Sequence of chain 1.A:
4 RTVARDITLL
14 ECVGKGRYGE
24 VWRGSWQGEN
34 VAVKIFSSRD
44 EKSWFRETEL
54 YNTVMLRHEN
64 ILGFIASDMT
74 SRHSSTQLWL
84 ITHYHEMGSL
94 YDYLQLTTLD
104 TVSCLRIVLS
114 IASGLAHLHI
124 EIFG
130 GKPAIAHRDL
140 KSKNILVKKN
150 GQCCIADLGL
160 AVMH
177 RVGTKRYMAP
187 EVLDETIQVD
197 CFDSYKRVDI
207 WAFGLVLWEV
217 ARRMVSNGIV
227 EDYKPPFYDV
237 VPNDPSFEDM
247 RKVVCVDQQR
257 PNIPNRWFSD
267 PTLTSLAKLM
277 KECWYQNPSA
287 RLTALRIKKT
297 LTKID

Binding-site contacts:
Ligand atom C10 contacts residue LU81 of chain 1.J at 3.8 Å.
Ligand atom C01 contacts residue TRP29 of chain 1.A at 3.7 Å (hydrophobic).
Ligand atom N18 contacts residue LU81 of chain 1.J at 3.4 Å.
Ligand atom C32 contacts residue ALA69 of chain 1.A at 3.6 Å (hydrophobic).
Ligand atom N08 contacts residue ALA7 of chain 1.A at 4.0 Å.
Ligand atom C21 contacts residue EDO1 of chain 1.P at 3.6 Å.
Ligand atom C16 contacts residue EDO1 of chain 1.P at 3.9 Å.
Ligand atom C07 contacts residue VAL6 of chain 1.A at 3.6 Å (hydrophobic).
Ligand atom O31 contacts residue ARG8 of chain 1.A at 4.1 Å.
Ligand atom C05 contacts residue ALA7 of chain 1.A at 4.0 Å (hydrophobic).
Ligand atom C06 contacts residue VAL6 of chain 1.A at 3.7 Å (hydrophobic).
Ligand atom C22 contacts residue EDO1 of chain 1.P at 4.0 Å.
Ligand atom C09 contacts residue VAL6 of chain 1.A at 4.1 Å (hydrophobic).
Ligand atom C20 contacts residue EDO1 of chain 1.P at 3.9 Å.
Ligand atom C13 contacts residue LU81 of chain 1.J at 3.4 Å.
Ligand atom C05 contacts residue VAL6 of chain 1.A at 4.1 Å (hydrophobic).
Ligand atom C07 contacts residue ALA7 of chain 1.A at 3.4 Å (hydrophobic).
Ligand atom C24 contacts residue VAL6 of chain 1.A at 4.0 Å (hydrophobic).
Ligand atom N08 contacts residue VAL6 of chain 1.A at 3.8 Å.
Ligand atom C26 contacts residue VAL6 of chain 1.A at 3.6 Å (hydrophobic).
Ligand atom N08 contacts residue LU81 of chain 1.J at 4.0 Å.
Ligand atom C09 contacts residue LU81 of chain 1.J at 3.4 Å.
Ligand atom C22 contacts residue ARG4 of chain 1.A at 3.7 Å.
Ligand atom C16 contacts residue LU81 of chain 1.J at 4.1 Å.
Ligand atom C07 contacts residue TRP29 of chain 1.A at 3.9 Å (hydrophobic).
Ligand atom C04 contacts residue ALA7 of chain 1.A at 3.7 Å (hydrophobic).
Ligand atom O02 contacts residue TRP29 of chain 1.A at 4.1 Å.
Ligand atom C19 contacts residue LU81 of chain 1.J at 3.3 Å.
Ligand atom C26 contacts residue ARG8 of chain 1.A at 4.0 Å.
Ligand atom C27 contacts residue ARG8 of chain 1.A at 3.6 Å.
Ligand atom C30 contacts residue ARG8 of chain 1.A at 4.0 Å.
Ligand atom C12 contacts residue LU81 of chain 1.J at 3.5 Å.
Ligand atom C16 contacts residue ARG4 of chain 1.A at 3.7 Å.
Ligand atom C29 contacts residue ARG8 of chain 1.A at 3.5 Å.
Ligand atom C32 contacts residue ILE84 of chain 1.A at 4.0 Å (hydrophobic).
Ligand atom O28 contacts residue ARG8 of chain 1.A at 3.1 Å (salt-bridge).
Ligand atom C11 contacts residue LU81 of chain 1.J at 3.6 Å.
Ligand atom C23 contacts residue ARG4 of chain 1.A at 4.0 Å.
Ligand atom C04 contacts residue TRP29 of chain 1.A at 4.0 Å (hydrophobic).
Ligand atom C17 contacts residue LU81 of chain 1.J at 3.4 Å.

The protein below binds the small molecule below.
Small molecule (SMILES): COc1cc(-c2cncc(-c3ccc(C4CCN(C)CC4)cc3)c2C)cc(OC)c1OC